Binding-site contacts:
Ligand atom CG contacts residue LYS157 of chain 8.E at 0.9 Å.
Ligand atom ND2 contacts residue SER156 of chain 8.E at 0.9 Å (h-bond).
Ligand atom CZ contacts residue TYR106 of chain 8.E at 0.8 Å (hydrophobic).
Ligand atom CG2 contacts residue TYR82 of chain 8.E at 0.9 Å (hydrophobic).
Ligand atom C contacts residue LEU91 of chain 8.E at 1.1 Å (hydrophobic).
Ligand atom N contacts residue LEU93 of chain 8.E at 0.8 Å.
Ligand atom SD contacts residue LYS157 of chain 8.E at 1.4 Å.
Ligand atom CA contacts residue VAL116 of chain 8.E at 1.4 Å (hydrophobic).
Ligand atom CD1 contacts residue PHE92 of chain 8.E at 0.9 Å (hydrophobic).
Ligand atom CA contacts residue TRP84 of chain 8.E at 1.3 Å (hydrophobic).
Ligand atom CG contacts residue GLY75 of chain 8.E at 1.4 Å.
Ligand atom CB contacts residue THR150 of chain 8.E at 1.2 Å.
Ligand atom O contacts residue ALA149 of chain 8.E at 0.7 Å.
Ligand atom C contacts residue TRP84 of chain 8.E at 1.1 Å (hydrophobic).
Ligand atom CA contacts residue LEU93 of chain 8.E at 1.4 Å (hydrophobic).
Ligand atom CG contacts residue THR150 of chain 8.E at 1.2 Å.
Ligand atom CG contacts residue PHE92 of chain 8.E at 1.1 Å (hydrophobic).
Ligand atom N contacts residue SER158 of chain 8.E at 1.1 Å (h-bond).
Ligand atom OD1 contacts residue THR150 of chain 8.E at 0.7 Å (h-bond).
Ligand atom O contacts residue SER158 of chain 8.E at 1.2 Å.
Ligand atom N contacts residue VAL116 of chain 8.E at 1.5 Å.
Ligand atom C contacts residue SER158 of chain 8.E at 1.1 Å.
Ligand atom C contacts residue THR1063 of chain 8.B at 1.4 Å.
Ligand atom N contacts residue SER158 of chain 8.E at 0.7 Å (h-bond).
Ligand atom CB contacts residue VAL116 of chain 8.E at 0.5 Å (hydrophobic).
Ligand atom O contacts residue SER158 of chain 8.E at 1.4 Å (h-bond).
Ligand atom CA contacts residue TYR82 of chain 8.E at 1.5 Å (hydrophobic).
Ligand atom CD contacts residue VAL116 of chain 8.E at 1.2 Å (hydrophobic).
Ligand atom CB contacts residue LEU93 of chain 8.E at 1.3 Å (hydrophobic).
Ligand atom C contacts residue LEU93 of chain 8.E at 1.3 Å (hydrophobic).
Ligand atom CA contacts residue LEU93 of chain 8.E at 1.2 Å (hydrophobic).
Ligand atom N contacts residue TRP84 of chain 8.E at 1.4 Å.
Ligand atom C contacts residue SER158 of chain 8.E at 1.4 Å.
Ligand atom CA contacts residue LEU91 of chain 8.E at 0.7 Å (hydrophobic).
Ligand atom CB contacts residue LYS157 of chain 8.E at 1.2 Å.
Ligand atom CG contacts residue THR1061 of chain 8.B at 1.1 Å.
Ligand atom OG contacts residue VAL116 of chain 8.E at 1.2 Å.
Ligand atom CE1 contacts residue TYR106 of chain 8.E at 1.5 Å (hydrophobic).
Ligand atom N contacts residue LEU91 of chain 8.E at 1.5 Å.
Ligand atom CB contacts residue THR1061 of chain 8.B at 1.0 Å.

This protein binds this small molecule.
Small molecule (SMILES): CC[C@H](C)[C@H](NC(=O)[C@@H](NC(=O)[C@H](CC(C)C)NC(=O)[C@H](CCCCN)NC(=O)[C@H](CCCCN)NC(=O)[C@@H](N)CC1=NC=NC1)C(C)C)C(=O)N[C@@H](CC(N)=O)C(=O)N[C@@H](CCCCN)C(=O)N[C@@H](CC(=O)O)C(=O)N[C@@H](CCSC)C(=O)N[C@@H](CCCN=C(N)N)C(=O)N[C@H](C(=O)N[C@@H](CC(=O)O)C(=O)N[C@@H](CC(C)C)C(=O)N[C@@H](Cc1ccccc1)C(=O)N[C@@H](CO)C(=O)N1CCC[C@H]1C(=O)N1CCC[C@H]1C(=O)N[C@H](C=O)CC(N)=O)[C@@H](C)O

Sequence of chain 8.B:
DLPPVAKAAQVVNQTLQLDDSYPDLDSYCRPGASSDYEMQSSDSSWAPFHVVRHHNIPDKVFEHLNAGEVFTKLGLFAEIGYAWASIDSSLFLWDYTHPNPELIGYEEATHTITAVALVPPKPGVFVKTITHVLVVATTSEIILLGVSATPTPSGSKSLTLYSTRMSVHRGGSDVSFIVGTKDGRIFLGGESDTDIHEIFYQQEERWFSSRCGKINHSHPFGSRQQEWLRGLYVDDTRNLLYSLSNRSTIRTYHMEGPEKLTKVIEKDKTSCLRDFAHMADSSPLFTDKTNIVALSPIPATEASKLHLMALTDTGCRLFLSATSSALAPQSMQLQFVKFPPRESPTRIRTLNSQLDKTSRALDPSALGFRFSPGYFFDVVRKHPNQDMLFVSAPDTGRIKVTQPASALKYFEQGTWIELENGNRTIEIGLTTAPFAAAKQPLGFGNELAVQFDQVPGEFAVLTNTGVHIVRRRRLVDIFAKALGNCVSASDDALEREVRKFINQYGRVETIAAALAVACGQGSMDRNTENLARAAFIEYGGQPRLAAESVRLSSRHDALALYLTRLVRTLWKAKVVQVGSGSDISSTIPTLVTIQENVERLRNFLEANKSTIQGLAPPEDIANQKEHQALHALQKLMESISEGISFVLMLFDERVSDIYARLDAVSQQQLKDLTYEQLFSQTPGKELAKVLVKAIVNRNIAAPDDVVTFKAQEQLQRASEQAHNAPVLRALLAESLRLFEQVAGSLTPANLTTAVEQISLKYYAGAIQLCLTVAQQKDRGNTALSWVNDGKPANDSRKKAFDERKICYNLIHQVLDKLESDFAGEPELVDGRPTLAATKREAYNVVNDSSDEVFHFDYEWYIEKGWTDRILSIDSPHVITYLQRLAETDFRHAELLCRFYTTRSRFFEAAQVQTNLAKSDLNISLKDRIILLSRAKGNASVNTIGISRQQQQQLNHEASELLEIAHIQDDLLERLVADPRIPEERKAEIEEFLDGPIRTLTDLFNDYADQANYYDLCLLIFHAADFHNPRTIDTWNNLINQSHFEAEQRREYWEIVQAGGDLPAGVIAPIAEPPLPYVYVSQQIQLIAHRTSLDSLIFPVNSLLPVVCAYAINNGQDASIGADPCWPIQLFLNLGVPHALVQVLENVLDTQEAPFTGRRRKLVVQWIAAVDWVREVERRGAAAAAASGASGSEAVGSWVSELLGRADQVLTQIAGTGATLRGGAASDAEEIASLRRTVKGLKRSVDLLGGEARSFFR

Sequence of chain 8.E:
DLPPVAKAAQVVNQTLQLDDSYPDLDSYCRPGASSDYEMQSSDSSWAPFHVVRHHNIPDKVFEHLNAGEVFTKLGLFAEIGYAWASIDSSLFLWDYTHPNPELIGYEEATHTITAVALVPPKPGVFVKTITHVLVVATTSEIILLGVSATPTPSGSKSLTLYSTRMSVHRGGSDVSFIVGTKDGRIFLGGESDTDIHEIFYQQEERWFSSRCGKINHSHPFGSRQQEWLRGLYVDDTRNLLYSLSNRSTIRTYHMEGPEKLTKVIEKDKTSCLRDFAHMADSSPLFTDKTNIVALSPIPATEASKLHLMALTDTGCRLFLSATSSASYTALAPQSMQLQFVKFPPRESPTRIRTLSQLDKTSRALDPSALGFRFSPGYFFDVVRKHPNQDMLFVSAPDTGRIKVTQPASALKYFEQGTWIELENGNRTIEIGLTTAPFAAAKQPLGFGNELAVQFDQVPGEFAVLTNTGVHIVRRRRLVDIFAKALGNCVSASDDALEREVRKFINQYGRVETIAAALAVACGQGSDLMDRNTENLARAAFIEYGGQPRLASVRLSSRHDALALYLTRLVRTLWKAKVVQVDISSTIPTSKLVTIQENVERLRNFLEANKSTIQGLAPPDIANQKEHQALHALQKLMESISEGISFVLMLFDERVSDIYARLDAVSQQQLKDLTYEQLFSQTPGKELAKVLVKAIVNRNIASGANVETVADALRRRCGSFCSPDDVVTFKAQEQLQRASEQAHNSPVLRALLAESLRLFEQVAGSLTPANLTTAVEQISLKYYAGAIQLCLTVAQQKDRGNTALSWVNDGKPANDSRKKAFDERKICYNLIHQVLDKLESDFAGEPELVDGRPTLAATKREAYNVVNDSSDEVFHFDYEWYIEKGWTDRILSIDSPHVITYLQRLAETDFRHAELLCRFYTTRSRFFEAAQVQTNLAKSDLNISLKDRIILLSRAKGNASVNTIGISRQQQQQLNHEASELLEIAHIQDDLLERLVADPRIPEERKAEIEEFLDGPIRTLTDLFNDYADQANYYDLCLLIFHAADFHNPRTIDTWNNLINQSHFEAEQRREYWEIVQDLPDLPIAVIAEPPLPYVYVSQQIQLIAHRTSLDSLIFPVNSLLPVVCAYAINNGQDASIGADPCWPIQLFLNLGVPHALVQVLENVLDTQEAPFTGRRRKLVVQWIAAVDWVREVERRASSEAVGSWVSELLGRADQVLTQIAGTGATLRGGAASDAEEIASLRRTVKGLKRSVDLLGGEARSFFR